Sequence of chain 1.A:
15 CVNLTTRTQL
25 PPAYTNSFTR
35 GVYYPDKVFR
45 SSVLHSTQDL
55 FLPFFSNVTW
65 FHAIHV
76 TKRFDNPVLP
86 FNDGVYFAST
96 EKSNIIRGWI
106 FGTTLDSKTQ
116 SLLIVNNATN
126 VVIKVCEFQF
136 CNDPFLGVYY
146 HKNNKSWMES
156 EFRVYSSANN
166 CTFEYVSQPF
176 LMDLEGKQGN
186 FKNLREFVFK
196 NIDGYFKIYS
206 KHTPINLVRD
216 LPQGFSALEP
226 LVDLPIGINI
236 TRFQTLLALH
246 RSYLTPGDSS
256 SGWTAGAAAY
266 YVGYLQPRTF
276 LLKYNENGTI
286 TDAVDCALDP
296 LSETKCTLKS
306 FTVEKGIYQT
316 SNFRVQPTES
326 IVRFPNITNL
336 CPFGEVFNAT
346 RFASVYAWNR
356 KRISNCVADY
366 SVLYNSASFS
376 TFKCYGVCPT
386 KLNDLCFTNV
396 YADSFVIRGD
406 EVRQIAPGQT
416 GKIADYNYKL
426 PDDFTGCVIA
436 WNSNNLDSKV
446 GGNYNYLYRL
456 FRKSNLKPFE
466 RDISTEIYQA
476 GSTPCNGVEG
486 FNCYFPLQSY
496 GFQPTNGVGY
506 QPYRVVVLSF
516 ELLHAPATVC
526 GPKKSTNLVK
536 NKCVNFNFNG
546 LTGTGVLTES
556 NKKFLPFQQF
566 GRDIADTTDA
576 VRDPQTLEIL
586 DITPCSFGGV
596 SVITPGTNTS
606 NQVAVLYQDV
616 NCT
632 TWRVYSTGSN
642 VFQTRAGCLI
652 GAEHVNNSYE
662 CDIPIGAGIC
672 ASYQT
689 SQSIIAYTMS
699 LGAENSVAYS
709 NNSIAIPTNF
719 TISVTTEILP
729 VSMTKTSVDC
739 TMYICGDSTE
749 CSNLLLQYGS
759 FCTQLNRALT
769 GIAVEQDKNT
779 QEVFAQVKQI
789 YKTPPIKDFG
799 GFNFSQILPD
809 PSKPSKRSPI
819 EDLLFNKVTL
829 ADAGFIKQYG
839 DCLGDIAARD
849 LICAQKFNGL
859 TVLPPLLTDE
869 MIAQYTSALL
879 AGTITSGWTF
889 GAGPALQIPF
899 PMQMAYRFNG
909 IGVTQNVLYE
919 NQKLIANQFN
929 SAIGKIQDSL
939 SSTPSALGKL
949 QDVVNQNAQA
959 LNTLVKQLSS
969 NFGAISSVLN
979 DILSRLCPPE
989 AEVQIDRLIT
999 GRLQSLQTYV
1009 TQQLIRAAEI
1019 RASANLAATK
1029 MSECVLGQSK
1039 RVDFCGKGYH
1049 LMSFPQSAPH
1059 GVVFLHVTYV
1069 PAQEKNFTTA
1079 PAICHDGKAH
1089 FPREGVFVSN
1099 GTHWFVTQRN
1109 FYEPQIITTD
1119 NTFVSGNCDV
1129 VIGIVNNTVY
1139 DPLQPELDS

A protein and the small-molecule ligand that binds it are described below.
Small molecule (SMILES): CC(=O)N[C@@H]1[C@@H](O)[C@H](O)[C@@H](CO)O[C@H]1O

Binding-site contacts:
Ligand atom C8 contacts residue ILE468 of chain 1.C at 3.9 Å (hydrophobic).
Ligand atom C3 contacts residue ASN165 of chain 1.A at 3.9 Å.
Ligand atom C7 contacts residue TYR351 of chain 1.C at 4.0 Å (hydrophobic).
Ligand atom C4 contacts residue ASN165 of chain 1.A at 4.4 Å.
Ligand atom C8 contacts residue ALA352 of chain 1.C at 4.2 Å (hydrophobic).
Ligand atom C8 contacts residue ASN165 of chain 1.A at 4.5 Å.
Ligand atom C8 contacts residue TYR351 of chain 1.C at 3.2 Å (hydrophobic).
Ligand atom N2 contacts residue TYR351 of chain 1.C at 4.1 Å.
Ligand atom C1 contacts residue ASN165 of chain 1.A at 1.5 Å.
Ligand atom N2 contacts residue ASN165 of chain 1.A at 2.9 Å (h-bond).
Ligand atom C5 contacts residue ASN165 of chain 1.A at 3.8 Å.
Ligand atom O7 contacts residue ASN165 of chain 1.A at 3.6 Å.
Ligand atom C2 contacts residue ASN165 of chain 1.A at 2.5 Å.
Ligand atom O5 contacts residue ASN165 of chain 1.A at 2.5 Å (h-bond).
Ligand atom C7 contacts residue ASN165 of chain 1.A at 3.4 Å.

Sequence of chain 1.C:
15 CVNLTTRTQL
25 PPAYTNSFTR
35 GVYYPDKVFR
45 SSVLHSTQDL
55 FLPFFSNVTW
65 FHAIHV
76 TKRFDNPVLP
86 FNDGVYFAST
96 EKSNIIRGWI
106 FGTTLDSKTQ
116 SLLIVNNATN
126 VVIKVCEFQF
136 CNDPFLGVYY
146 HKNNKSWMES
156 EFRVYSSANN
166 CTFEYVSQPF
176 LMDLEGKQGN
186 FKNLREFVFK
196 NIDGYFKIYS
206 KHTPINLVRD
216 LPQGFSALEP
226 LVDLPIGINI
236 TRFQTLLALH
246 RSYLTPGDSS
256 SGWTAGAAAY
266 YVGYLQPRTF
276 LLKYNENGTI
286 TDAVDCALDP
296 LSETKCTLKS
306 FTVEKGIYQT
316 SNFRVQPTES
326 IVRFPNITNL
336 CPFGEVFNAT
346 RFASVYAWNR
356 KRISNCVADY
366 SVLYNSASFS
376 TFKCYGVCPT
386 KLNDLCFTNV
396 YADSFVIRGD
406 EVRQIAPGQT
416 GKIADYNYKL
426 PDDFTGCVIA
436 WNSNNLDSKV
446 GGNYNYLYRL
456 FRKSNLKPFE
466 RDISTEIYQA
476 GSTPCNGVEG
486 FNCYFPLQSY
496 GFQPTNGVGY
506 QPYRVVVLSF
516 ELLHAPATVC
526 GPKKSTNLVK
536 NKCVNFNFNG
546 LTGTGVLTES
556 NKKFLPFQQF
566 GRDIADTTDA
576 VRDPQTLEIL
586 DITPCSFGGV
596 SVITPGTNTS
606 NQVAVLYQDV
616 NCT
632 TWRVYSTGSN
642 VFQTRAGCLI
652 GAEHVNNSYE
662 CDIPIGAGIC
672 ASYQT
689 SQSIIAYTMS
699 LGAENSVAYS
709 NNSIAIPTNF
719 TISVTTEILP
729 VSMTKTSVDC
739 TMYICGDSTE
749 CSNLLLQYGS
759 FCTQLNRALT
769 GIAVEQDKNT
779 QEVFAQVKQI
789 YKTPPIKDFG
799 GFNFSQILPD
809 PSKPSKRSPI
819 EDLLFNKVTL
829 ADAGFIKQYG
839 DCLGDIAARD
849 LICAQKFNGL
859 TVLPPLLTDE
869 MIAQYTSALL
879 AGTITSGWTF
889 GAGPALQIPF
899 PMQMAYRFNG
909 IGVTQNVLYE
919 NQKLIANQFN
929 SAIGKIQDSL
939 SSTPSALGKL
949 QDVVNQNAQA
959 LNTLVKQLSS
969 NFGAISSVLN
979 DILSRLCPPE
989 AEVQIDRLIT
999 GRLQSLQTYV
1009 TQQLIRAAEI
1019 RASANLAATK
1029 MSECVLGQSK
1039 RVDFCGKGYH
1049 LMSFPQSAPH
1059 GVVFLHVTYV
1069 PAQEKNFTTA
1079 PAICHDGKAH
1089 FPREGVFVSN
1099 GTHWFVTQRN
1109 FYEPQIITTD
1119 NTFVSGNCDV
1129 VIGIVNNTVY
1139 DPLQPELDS